Binding-site contacts:
Ligand atom C5 contacts residue ASN1098 of chain 1.B at 3.6 Å.
Ligand atom C4 contacts residue ASN1098 of chain 1.B at 4.2 Å.
Ligand atom C2 contacts residue ASN1098 of chain 1.B at 2.5 Å.
Ligand atom O5 contacts residue HIS1101 of chain 1.B at 4.1 Å.
Ligand atom C1 contacts residue HIS1101 of chain 1.B at 3.6 Å.
Ligand atom O4 contacts residue HIS1101 of chain 1.B at 3.5 Å.
Ligand atom C5 contacts residue PHE1103 of chain 1.B at 4.4 Å (hydrophobic).
Ligand atom C7 contacts residue ASN1098 of chain 1.B at 3.4 Å.
Ligand atom O6 contacts residue PHE1103 of chain 1.B at 3.9 Å.
Ligand atom O5 contacts residue ASN1098 of chain 1.B at 2.3 Å (h-bond).
Ligand atom N2 contacts residue HIS1101 of chain 1.B at 4.4 Å.
Ligand atom C3 contacts residue HIS1101 of chain 1.B at 3.8 Å.
Ligand atom N2 contacts residue THR1100 of chain 1.B at 3.5 Å (h-bond).
Ligand atom C8 contacts residue GLY1099 of chain 1.B at 4.3 Å.
Ligand atom C3 contacts residue THR1100 of chain 1.B at 4.3 Å.
Ligand atom C8 contacts residue ASN1098 of chain 1.B at 3.4 Å.
Ligand atom O5 contacts residue PHE1103 of chain 1.B at 4.0 Å.
Ligand atom C3 contacts residue ASN1098 of chain 1.B at 3.8 Å.
Ligand atom C2 contacts residue HIS1101 of chain 1.B at 4.2 Å.
Ligand atom C7 contacts residue THR1100 of chain 1.B at 4.3 Å.
Ligand atom C1 contacts residue ASN1098 of chain 1.B at 1.4 Å.
Ligand atom C6 contacts residue PHE1103 of chain 1.B at 4.3 Å (hydrophobic).
Ligand atom N2 contacts residue ASN1098 of chain 1.B at 3.0 Å (h-bond).
Ligand atom C5 contacts residue HIS1101 of chain 1.B at 3.7 Å.
Ligand atom C8 contacts residue THR1100 of chain 1.B at 4.2 Å.
Ligand atom O7 contacts residue ASN1098 of chain 1.B at 3.5 Å (h-bond).
Ligand atom C4 contacts residue HIS1101 of chain 1.B at 4.1 Å.
Ligand atom C2 contacts residue THR1100 of chain 1.B at 4.3 Å.
Ligand atom C1 contacts residue THR1100 of chain 1.B at 4.4 Å.

Sequence of chain 1.B:
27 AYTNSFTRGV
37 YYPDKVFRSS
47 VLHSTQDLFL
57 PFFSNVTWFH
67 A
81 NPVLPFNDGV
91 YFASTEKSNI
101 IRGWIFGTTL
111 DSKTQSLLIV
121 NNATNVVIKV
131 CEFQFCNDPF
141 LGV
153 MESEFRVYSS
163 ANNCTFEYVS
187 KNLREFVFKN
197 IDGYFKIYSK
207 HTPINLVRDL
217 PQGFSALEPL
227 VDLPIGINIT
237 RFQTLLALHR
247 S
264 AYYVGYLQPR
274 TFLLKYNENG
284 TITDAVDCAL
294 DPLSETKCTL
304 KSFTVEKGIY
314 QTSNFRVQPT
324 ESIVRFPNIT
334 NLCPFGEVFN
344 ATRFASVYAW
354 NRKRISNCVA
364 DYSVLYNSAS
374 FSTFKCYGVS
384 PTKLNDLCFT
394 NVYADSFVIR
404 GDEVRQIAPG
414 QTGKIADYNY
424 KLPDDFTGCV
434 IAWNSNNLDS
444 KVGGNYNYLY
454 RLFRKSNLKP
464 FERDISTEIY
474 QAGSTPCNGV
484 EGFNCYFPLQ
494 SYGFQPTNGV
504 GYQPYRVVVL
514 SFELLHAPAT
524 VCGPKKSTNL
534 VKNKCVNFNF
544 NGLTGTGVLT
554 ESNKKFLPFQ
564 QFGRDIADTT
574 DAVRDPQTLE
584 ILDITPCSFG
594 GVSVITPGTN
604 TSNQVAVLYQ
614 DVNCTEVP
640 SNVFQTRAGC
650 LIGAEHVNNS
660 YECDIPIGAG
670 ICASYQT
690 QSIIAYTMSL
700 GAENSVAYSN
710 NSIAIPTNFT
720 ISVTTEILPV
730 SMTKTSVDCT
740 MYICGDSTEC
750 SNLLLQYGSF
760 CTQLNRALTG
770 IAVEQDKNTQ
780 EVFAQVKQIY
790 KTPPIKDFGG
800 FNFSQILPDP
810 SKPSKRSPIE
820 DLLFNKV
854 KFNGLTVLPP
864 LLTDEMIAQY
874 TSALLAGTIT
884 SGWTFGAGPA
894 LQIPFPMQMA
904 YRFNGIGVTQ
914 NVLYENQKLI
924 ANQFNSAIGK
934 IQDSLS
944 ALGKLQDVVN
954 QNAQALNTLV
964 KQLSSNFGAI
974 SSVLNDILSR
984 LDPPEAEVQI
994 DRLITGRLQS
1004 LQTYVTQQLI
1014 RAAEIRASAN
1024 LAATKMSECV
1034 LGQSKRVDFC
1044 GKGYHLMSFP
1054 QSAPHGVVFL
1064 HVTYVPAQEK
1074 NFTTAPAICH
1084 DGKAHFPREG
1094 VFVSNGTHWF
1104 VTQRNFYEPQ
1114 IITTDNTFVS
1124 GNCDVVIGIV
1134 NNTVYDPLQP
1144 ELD

A small-molecule ligand and the protein it binds are described below.
Small molecule (SMILES): CC(=O)N[C@H]1[C@H](O[C@H]2[C@H](O)[C@@H](NC(C)=O)CO[C@@H]2CO)O[C@H](CO)[C@@H](O)[C@@H]1O